This small molecule binds to this protein.
Small molecule (SMILES): CN(c1ccccc1)c1nccc(-c2cnn3ncccc23)n1

Binding-site contacts:
Ligand atom N2 contacts residue LYS64 of chain 1.D at 3.8 Å.
Ligand atom C7 contacts residue ALA62 of chain 1.D at 3.8 Å (hydrophobic).
Ligand atom C14 contacts residue VAL49 of chain 1.D at 3.9 Å (hydrophobic).
Ligand atom C15 contacts residue PHE46 of chain 1.D at 3.6 Å (hydrophobic).
Ligand atom N1 contacts residue LEU117 of chain 1.D at 3.3 Å (h-bond).
Ligand atom C10 contacts residue VAL182 of chain 1.D at 3.9 Å (hydrophobic).
Ligand atom C3 contacts residue LEU170 of chain 1.D at 3.8 Å (hydrophobic).
Ligand atom C8 contacts residue GLU115 of chain 1.D at 3.8 Å.
Ligand atom C7 contacts residue LEU117 of chain 1.D at 3.7 Å (hydrophobic).
Ligand atom N3 contacts residue ASP183 of chain 1.D at 3.8 Å.
Ligand atom C15 contacts residue LYS64 of chain 1.D at 3.9 Å.
Ligand atom C7 contacts residue GLU115 of chain 1.D at 3.0 Å.
Ligand atom C11 contacts residue VAL182 of chain 1.D at 3.8 Å (hydrophobic).
Ligand atom N3 contacts residue LYS64 of chain 1.D at 3.8 Å.
Ligand atom N1 contacts residue ALA62 of chain 1.D at 3.6 Å.
Ligand atom N4 contacts residue ASP183 of chain 1.D at 3.6 Å.
Ligand atom N contacts residue LEU170 of chain 1.D at 3.7 Å.
Ligand atom N4 contacts residue LYS64 of chain 1.D at 3.0 Å (salt-bridge).
Ligand atom C11 contacts residue PHE114 of chain 1.D at 3.5 Å (hydrophobic).
Ligand atom C2 contacts residue SER118 of chain 1.D at 3.7 Å.
Ligand atom N1 contacts residue GLU115 of chain 1.D at 3.8 Å.
Ligand atom C6 contacts residue ALA62 of chain 1.D at 3.9 Å (hydrophobic).
Ligand atom C16 contacts residue SER118 of chain 1.D at 3.9 Å.
Ligand atom C2 contacts residue LEU170 of chain 1.D at 3.6 Å (hydrophobic).
Ligand atom N2 contacts residue ASP183 of chain 1.D at 3.7 Å.
Ligand atom C14 contacts residue PHE46 of chain 1.D at 3.9 Å (hydrophobic).
Ligand atom C12 contacts residue VAL182 of chain 1.D at 3.9 Å (hydrophobic).
Ligand atom C16 contacts residue LEU117 of chain 1.D at 3.3 Å (hydrophobic).
Ligand atom C16 contacts residue MET116 of chain 1.D at 3.7 Å (hydrophobic).
Ligand atom N1 contacts residue LEU170 of chain 1.D at 3.9 Å.
Ligand atom N2 contacts residue VAL182 of chain 1.D at 3.7 Å.
Ligand atom C8 contacts residue PHE114 of chain 1.D at 3.7 Å (hydrophobic).
Ligand atom N3 contacts residue VAL182 of chain 1.D at 3.7 Å.
Ligand atom N2 contacts residue PHE114 of chain 1.D at 3.8 Å.
Ligand atom C4 contacts residue VAL49 of chain 1.D at 3.6 Å (hydrophobic).
Ligand atom C13 contacts residue VAL49 of chain 1.D at 3.8 Å (hydrophobic).
Ligand atom C6 contacts residue LEU170 of chain 1.D at 3.5 Å (hydrophobic).
Ligand atom N5 contacts residue LEU170 of chain 1.D at 3.6 Å.
Ligand atom C16 contacts residue ILE41 of chain 1.D at 4.0 Å (hydrophobic).
Ligand atom C8 contacts residue VAL98 of chain 1.D at 3.8 Å (hydrophobic).

Sequence of chain 1.D:
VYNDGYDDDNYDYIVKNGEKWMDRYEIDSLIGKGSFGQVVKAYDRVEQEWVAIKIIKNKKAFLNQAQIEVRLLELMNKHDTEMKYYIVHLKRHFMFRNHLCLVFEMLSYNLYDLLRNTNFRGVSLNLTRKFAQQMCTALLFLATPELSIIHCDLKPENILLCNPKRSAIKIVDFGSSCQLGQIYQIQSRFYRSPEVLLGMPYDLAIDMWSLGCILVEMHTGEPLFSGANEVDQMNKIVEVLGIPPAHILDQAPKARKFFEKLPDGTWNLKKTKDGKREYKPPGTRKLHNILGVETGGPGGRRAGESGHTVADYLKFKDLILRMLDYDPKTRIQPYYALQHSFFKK